Sequence of chain 1.A:
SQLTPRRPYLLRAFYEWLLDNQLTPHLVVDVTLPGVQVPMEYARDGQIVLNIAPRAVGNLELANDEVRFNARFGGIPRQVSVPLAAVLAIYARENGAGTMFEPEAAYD

Binding-site contacts:
Ligand atom OD2 contacts residue ARG72 of chain 1.A at 3.5 Å.
Ligand atom CA contacts residue VAL49 of chain 1.A at 3.6 Å (hydrophobic).
Ligand atom C contacts residue ARG72 of chain 1.A at 3.6 Å.
Ligand atom CB contacts residue VAL49 of chain 1.A at 3.3 Å (hydrophobic).
Ligand atom CE1 contacts residue PRO77 of chain 1.A at 3.6 Å (hydrophobic).
Ligand atom N contacts residue ARG72 of chain 1.A at 2.9 Å (salt-bridge).
Ligand atom CG contacts residue ASN70 of chain 1.A at 3.7 Å.
Ligand atom CA contacts residue ARG72 of chain 1.A at 3.6 Å.
Ligand atom CZ contacts residue ASN70 of chain 1.A at 3.4 Å.
Ligand atom CD1 contacts residue ALA71 of chain 1.A at 3.6 Å (hydrophobic).
Ligand atom CE1 contacts residue ASN70 of chain 1.A at 3.4 Å.
Ligand atom N contacts residue VAL49 of chain 1.A at 2.8 Å (h-bond).
Ligand atom CB contacts residue TYR42 of chain 1.A at 3.5 Å (hydrophobic).
Ligand atom OH contacts residue ASN70 of chain 1.A at 3.1 Å.
Ligand atom OD2 contacts residue GLY75 of chain 1.A at 3.0 Å (h-bond).
Ligand atom OE2 contacts residue ASN51 of chain 1.A at 3.3 Å (h-bond).
Ligand atom O contacts residue ARG55 of chain 1.A at 3.2 Å (salt-bridge).
Ligand atom OD1 contacts residue ASN51 of chain 1.A at 2.8 Å (h-bond).
Ligand atom CD1 contacts residue ARG72 of chain 1.A at 3.4 Å.
Ligand atom N contacts residue ARG55 of chain 1.A at 2.8 Å (salt-bridge).
Ligand atom CA contacts residue TYR42 of chain 1.A at 3.7 Å (hydrophobic).
Ligand atom CB contacts residue ILE48 of chain 1.A at 3.2 Å (hydrophobic).
Ligand atom CB contacts residue ALA56 of chain 1.A at 3.4 Å (hydrophobic).
Ligand atom C contacts residue ARG55 of chain 1.A at 3.3 Å.
Ligand atom OD1 contacts residue ARG55 of chain 1.A at 2.8 Å (salt-bridge).
Ligand atom ND2 contacts residue ASN51 of chain 1.A at 3.0 Å (h-bond).
Ligand atom CG contacts residue ASN51 of chain 1.A at 3.7 Å.
Ligand atom O contacts residue ARG72 of chain 1.A at 3.1 Å.
Ligand atom O contacts residue ALA56 of chain 1.A at 3.3 Å.
Ligand atom CA contacts residue ARG72 of chain 1.A at 3.4 Å.
Ligand atom CE2 contacts residue GLY58 of chain 1.A at 3.6 Å.
Ligand atom OD2 contacts residue GLY74 of chain 1.A at 3.5 Å (h-bond).
Ligand atom CB contacts residue ARG72 of chain 1.A at 3.4 Å.
Ligand atom CD2 contacts residue GLY58 of chain 1.A at 3.5 Å.
Ligand atom O contacts residue ALA56 of chain 1.A at 3.4 Å.
Ligand atom OD1 contacts residue LEU50 of chain 1.A at 3.4 Å.
Ligand atom O contacts residue TYR42 of chain 1.A at 3.0 Å.
Ligand atom CG contacts residue ARG72 of chain 1.A at 3.6 Å.
Ligand atom CD1 contacts residue ASN70 of chain 1.A at 3.4 Å.
Ligand atom CA contacts residue ARG55 of chain 1.A at 2.9 Å.

A small-molecule ligand and the protein it binds are described below.
Small molecule (SMILES): C[C@H](N)C(=O)N[C@@H](C)C(=O)N[C@@H](CC(N)=O)C(=O)N[C@@H](CC(=O)O)C(=O)N[C@@H](CCC(=O)O)C(=O)N[C@@H](CC(N)=O)C(=O)N[C@@H](Cc1ccc(O)cc1)C(=O)N[C@@H](C)C(=O)O